Sequence of chain 44.E:
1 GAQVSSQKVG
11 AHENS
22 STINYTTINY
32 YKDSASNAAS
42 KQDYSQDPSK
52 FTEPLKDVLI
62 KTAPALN

Binding-site contacts:
Ligand atom CB contacts residue ALA2 of chain 44.E at 3.4 Å (hydrophobic).
Ligand atom N contacts residue VAL4 of chain 44.E at 3.0 Å (h-bond).
Ligand atom OE2 contacts residue VAL4 of chain 44.E at 3.6 Å.
Ligand atom CB contacts residue ALA2 of chain 44.E at 4.3 Å (hydrophobic).
Ligand atom CB contacts residue VAL4 of chain 44.E at 4.3 Å (hydrophobic).
Ligand atom C contacts residue GLN3 of chain 44.E at 3.9 Å.
Ligand atom N contacts residue ALA2 of chain 44.E at 3.0 Å (h-bond).
Ligand atom O contacts residue SER6 of chain 44.E at 4.1 Å.
Ligand atom OE1 contacts residue ASN25 of chain 44.E at 4.4 Å.
Ligand atom O contacts residue VAL4 of chain 44.E at 3.8 Å.
Ligand atom C contacts residue ALA2 of chain 44.E at 4.3 Å (hydrophobic).
Ligand atom O contacts residue SER5 of chain 44.E at 3.8 Å.
Ligand atom CB contacts residue VAL4 of chain 44.E at 4.5 Å (hydrophobic).
Ligand atom C contacts residue VAL4 of chain 44.E at 4.2 Å (hydrophobic).
Ligand atom O contacts residue ALA2 of chain 44.E at 3.9 Å.
Ligand atom OG contacts residue GLN3 of chain 44.E at 3.3 Å (h-bond).
Ligand atom C contacts residue VAL4 of chain 44.E at 3.6 Å (hydrophobic).
Ligand atom CA contacts residue GLN3 of chain 44.E at 4.2 Å.
Ligand atom CA contacts residue VAL4 of chain 44.E at 3.5 Å (hydrophobic).
Ligand atom CA contacts residue ALA2 of chain 44.E at 3.5 Å (hydrophobic).
Ligand atom CG1 contacts residue GLN3 of chain 44.E at 4.1 Å.
Ligand atom CB contacts residue GLN3 of chain 44.E at 3.4 Å.
Ligand atom CB contacts residue GLN3 of chain 44.E at 4.4 Å.
Ligand atom O contacts residue GLN3 of chain 44.E at 3.1 Å (h-bond).
Ligand atom CG2 contacts residue VAL4 of chain 44.E at 3.8 Å (hydrophobic).
Ligand atom CA contacts residue VAL4 of chain 44.E at 4.0 Å (hydrophobic).
Ligand atom CG2 contacts residue SER5 of chain 44.E at 3.7 Å.
Ligand atom C contacts residue VAL4 of chain 44.E at 4.0 Å (hydrophobic).
Ligand atom C contacts residue ALA2 of chain 44.E at 3.7 Å (hydrophobic).
Ligand atom CD contacts residue VAL4 of chain 44.E at 3.8 Å (hydrophobic).
Ligand atom CG2 contacts residue ALA2 of chain 44.E at 4.0 Å (hydrophobic).
Ligand atom O contacts residue VAL4 of chain 44.E at 2.9 Å (h-bond).
Ligand atom CG2 contacts residue GLN3 of chain 44.E at 3.4 Å.
Ligand atom OE1 contacts residue VAL4 of chain 44.E at 3.5 Å.
Ligand atom CA contacts residue ALA2 of chain 44.E at 4.0 Å (hydrophobic).

This small molecule binds to this protein.
Small molecule (SMILES): CC[C@H](C)[C@H](N)C(=O)N[C@@H](CO)C(=O)N[C@@H](CCC(=O)O)C(=O)N[C@H](C=O)C(C)C